Binding-site contacts:
Ligand atom O3 contacts residue GLU111 of chain 1.A at 3.8 Å.
Ligand atom C4 contacts residue TRP340 of chain 1.A at 3.6 Å (hydrophobic).
Ligand atom O3 contacts residue ASP65 of chain 1.A at 2.7 Å (salt-bridge).
Ligand atom O6 contacts residue PRO154 of chain 1.A at 3.3 Å.
Ligand atom C6 contacts residue GLU153 of chain 1.A at 3.6 Å.
Ligand atom O2 contacts residue LYS15 of chain 1.A at 2.8 Å (salt-bridge).
Ligand atom O1 contacts residue ASP14 of chain 1.A at 2.8 Å (salt-bridge).
Ligand atom C1 contacts residue TRP230 of chain 1.A at 3.6 Å (hydrophobic).
Ligand atom C2 contacts residue GLU111 of chain 1.A at 3.3 Å.
Ligand atom C4 contacts residue TYR155 of chain 1.A at 3.9 Å (hydrophobic).
Ligand atom C1 contacts residue LYS15 of chain 1.A at 3.7 Å.
Ligand atom O3 contacts residue ARG66 of chain 1.A at 2.8 Å (salt-bridge).
Ligand atom C1 contacts residue TYR155 of chain 1.A at 3.5 Å (hydrophobic).
Ligand atom O1 contacts residue LYS15 of chain 1.A at 3.4 Å (salt-bridge).
Ligand atom O5 contacts residue TYR155 of chain 1.A at 3.2 Å.
Ligand atom C1 contacts residue ASP14 of chain 1.A at 3.6 Å.
Ligand atom O1 contacts residue ASN12 of chain 1.A at 3.7 Å.
Ligand atom C6 contacts residue TYR155 of chain 1.A at 3.8 Å (hydrophobic).
Ligand atom C3 contacts residue TRP62 of chain 1.A at 3.6 Å (hydrophobic).
Ligand atom O2 contacts residue TRP62 of chain 1.A at 3.1 Å (h-bond).
Ligand atom C3 contacts residue ASP65 of chain 1.A at 3.6 Å.
Ligand atom O4 contacts residue ARG66 of chain 1.A at 2.8 Å (salt-bridge).
Ligand atom C3 contacts residue ARG66 of chain 1.A at 4.0 Å.
Ligand atom O6 contacts residue TYR155 of chain 1.A at 3.0 Å (h-bond).
Ligand atom O6 contacts residue GLU153 of chain 1.A at 2.8 Å (salt-bridge).
Ligand atom O2 contacts residue ALA63 of chain 1.A at 3.4 Å.
Ligand atom C2 contacts residue TRP230 of chain 1.A at 3.9 Å (hydrophobic).
Ligand atom O3 contacts residue TRP62 of chain 1.A at 3.4 Å (h-bond).
Ligand atom O4 contacts residue ARG344 of chain 1.A at 3.8 Å.
Ligand atom C2 contacts residue LYS15 of chain 1.A at 3.7 Å.
Ligand atom O3 contacts residue ALA63 of chain 1.A at 3.2 Å.
Ligand atom C4 contacts residue ARG66 of chain 1.A at 3.9 Å.
Ligand atom C6 contacts residue TRP340 of chain 1.A at 3.6 Å (hydrophobic).
Ligand atom O2 contacts residue GLU111 of chain 1.A at 2.7 Å (salt-bridge).
Ligand atom C6 contacts residue PRO154 of chain 1.A at 3.9 Å (hydrophobic).
Ligand atom O3 contacts residue TRP340 of chain 1.A at 3.9 Å.
Ligand atom O2 contacts residue ASP65 of chain 1.A at 2.6 Å (salt-bridge).
Ligand atom C2 contacts residue ASP65 of chain 1.A at 3.4 Å.
Ligand atom C2 contacts residue TRP62 of chain 1.A at 4.0 Å (hydrophobic).
Ligand atom O4 contacts residue TRP340 of chain 1.A at 3.8 Å.

Sequence of chain 1.A:
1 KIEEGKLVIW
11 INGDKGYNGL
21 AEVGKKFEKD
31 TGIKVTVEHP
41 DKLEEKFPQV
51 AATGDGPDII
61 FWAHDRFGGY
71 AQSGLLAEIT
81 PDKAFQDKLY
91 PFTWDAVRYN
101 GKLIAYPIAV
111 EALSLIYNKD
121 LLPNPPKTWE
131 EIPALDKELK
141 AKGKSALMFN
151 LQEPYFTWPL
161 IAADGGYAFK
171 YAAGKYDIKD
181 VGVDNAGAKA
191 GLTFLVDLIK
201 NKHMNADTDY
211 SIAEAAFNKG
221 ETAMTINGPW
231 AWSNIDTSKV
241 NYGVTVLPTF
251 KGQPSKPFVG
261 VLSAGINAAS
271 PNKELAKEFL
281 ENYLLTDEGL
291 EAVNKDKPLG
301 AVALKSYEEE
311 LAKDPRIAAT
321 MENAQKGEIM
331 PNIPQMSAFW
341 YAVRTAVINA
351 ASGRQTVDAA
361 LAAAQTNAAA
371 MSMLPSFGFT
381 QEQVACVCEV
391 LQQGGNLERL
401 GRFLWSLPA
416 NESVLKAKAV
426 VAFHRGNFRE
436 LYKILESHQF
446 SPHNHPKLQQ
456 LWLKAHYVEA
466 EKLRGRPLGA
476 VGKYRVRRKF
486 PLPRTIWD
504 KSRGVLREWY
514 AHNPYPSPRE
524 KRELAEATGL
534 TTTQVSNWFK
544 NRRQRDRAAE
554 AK

The small molecule below binds the protein below.
Small molecule (SMILES): OC[C@H]1O[C@H](O[C@H]2[C@H](O)[C@@H](O)[C@@H](O)O[C@@H]2CO)[C@H](O)[C@@H](O)[C@@H]1O